Binding-site contacts:
Ligand atom OE1 contacts residue THR159 of chain 1.B at 2.6 Å (h-bond).
Ligand atom CA contacts residue TYR77 of chain 1.B at 4.0 Å (hydrophobic).
Ligand atom CD contacts residue LEU154 of chain 1.B at 4.0 Å (hydrophobic).
Ligand atom OXT contacts residue SER158 of chain 1.B at 3.9 Å.
Ligand atom CB contacts residue LEU154 of chain 1.B at 3.9 Å (hydrophobic).
Ligand atom O contacts residue GLY157 of chain 1.B at 3.2 Å.
Ligand atom C contacts residue ARG112 of chain 1.B at 3.3 Å.
Ligand atom O contacts residue ARG112 of chain 1.B at 2.7 Å (salt-bridge).
Ligand atom CB contacts residue TYR77 of chain 1.B at 3.5 Å (hydrophobic).
Ligand atom OXT contacts residue THR107 of chain 1.B at 2.8 Å (h-bond).
Ligand atom N contacts residue TYR77 of chain 1.B at 4.0 Å.
Ligand atom C contacts residue TYR77 of chain 1.B at 3.6 Å (hydrophobic).
Ligand atom OE2 contacts residue GLY157 of chain 1.B at 3.6 Å.
Ligand atom C contacts residue THR107 of chain 1.B at 3.7 Å.
Ligand atom CD contacts residue GLU209 of chain 1.B at 3.9 Å.
Ligand atom OE2 contacts residue THR159 of chain 1.B at 3.1 Å (h-bond).
Ligand atom N contacts residue GLU209 of chain 1.B at 2.8 Å (salt-bridge).
Ligand atom CA contacts residue SER158 of chain 1.B at 3.2 Å.
Ligand atom N contacts residue SER158 of chain 1.B at 4.0 Å.
Ligand atom C contacts residue SER158 of chain 1.B at 3.3 Å.
Ligand atom OXT contacts residue LEU106 of chain 1.B at 3.5 Å.
Ligand atom OXT contacts residue ARG112 of chain 1.B at 2.7 Å (salt-bridge).
Ligand atom CA contacts residue GLU209 of chain 1.B at 3.4 Å.
Ligand atom OXT contacts residue TYR77 of chain 1.B at 3.5 Å.
Ligand atom N contacts residue THR107 of chain 1.B at 3.0 Å (h-bond).
Ligand atom CB contacts residue GLU209 of chain 1.B at 4.1 Å.
Ligand atom CG contacts residue TYR77 of chain 1.B at 4.2 Å (hydrophobic).
Ligand atom OE2 contacts residue SER158 of chain 1.B at 3.3 Å (h-bond).
Ligand atom OXT contacts residue PRO105 of chain 1.B at 3.7 Å.
Ligand atom CA contacts residue PRO105 of chain 1.B at 4.0 Å (hydrophobic).
Ligand atom O contacts residue TYR77 of chain 1.B at 3.4 Å.
Ligand atom CA contacts residue THR107 of chain 1.B at 3.5 Å.
Ligand atom O contacts residue SER158 of chain 1.B at 2.8 Å (h-bond).
Ligand atom OE2 contacts residue LEU154 of chain 1.B at 4.2 Å.
Ligand atom CG contacts residue LEU154 of chain 1.B at 3.6 Å (hydrophobic).
Ligand atom N contacts residue TYR236 of chain 1.B at 3.6 Å.
Ligand atom OE1 contacts residue GLU209 of chain 1.B at 3.6 Å.
Ligand atom CD contacts residue THR159 of chain 1.B at 3.3 Å.
Ligand atom CG contacts residue GLU209 of chain 1.B at 3.5 Å.
Ligand atom N contacts residue PRO105 of chain 1.B at 2.8 Å (h-bond).

The small molecule below binds the protein below.
Small molecule (SMILES): N[C@@H](CCC(=O)O)C(=O)O

Sequence of chain 1.B:
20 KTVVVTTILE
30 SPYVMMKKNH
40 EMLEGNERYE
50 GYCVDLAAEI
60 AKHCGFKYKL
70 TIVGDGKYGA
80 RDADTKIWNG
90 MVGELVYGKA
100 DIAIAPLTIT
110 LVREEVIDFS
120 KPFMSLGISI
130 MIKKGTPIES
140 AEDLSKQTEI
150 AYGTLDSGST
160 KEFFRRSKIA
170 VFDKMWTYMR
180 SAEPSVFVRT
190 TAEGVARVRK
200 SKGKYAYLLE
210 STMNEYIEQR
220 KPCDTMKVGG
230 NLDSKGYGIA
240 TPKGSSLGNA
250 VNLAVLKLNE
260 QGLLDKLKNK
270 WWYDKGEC